Sequence of chain 1.D:
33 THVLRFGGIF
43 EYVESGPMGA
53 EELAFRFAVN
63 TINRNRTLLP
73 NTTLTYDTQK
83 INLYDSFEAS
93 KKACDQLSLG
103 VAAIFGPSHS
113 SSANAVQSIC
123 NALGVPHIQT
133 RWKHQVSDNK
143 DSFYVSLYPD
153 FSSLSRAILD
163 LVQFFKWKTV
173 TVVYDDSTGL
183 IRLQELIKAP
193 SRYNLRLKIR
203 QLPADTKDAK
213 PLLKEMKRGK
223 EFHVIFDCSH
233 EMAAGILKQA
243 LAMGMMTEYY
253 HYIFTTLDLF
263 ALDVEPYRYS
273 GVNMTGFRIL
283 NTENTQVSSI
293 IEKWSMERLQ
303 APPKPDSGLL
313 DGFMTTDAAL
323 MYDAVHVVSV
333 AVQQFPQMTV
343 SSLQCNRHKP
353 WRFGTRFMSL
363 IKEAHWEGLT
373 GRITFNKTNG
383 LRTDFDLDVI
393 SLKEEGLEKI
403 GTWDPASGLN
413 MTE

A small-molecule ligand and the protein it binds are described below.
Small molecule (SMILES): CC(=O)N[C@H]1[C@H](O[C@H]2[C@H](O)[C@@H](NC(C)=O)CO[C@@H]2CO)O[C@H](CO)[C@@H](O[C@@H]2O[C@H](CO)[C@@H](O)[C@H](O)[C@@H]2O)[C@@H]1O

Binding-site contacts:
Ligand atom O5 contacts residue ASN381 of chain 1.D at 4.5 Å.
Ligand atom O6 contacts residue ASN378 of chain 1.D at 3.6 Å.
Ligand atom C8 contacts residue ASP386 of chain 1.D at 4.2 Å.
Ligand atom O5 contacts residue THR385 of chain 1.D at 4.4 Å.
Ligand atom C5 contacts residue ASN378 of chain 1.D at 3.8 Å.
Ligand atom C3 contacts residue ASN378 of chain 1.D at 3.9 Å.
Ligand atom C1 contacts residue ARG158 of chain 1.D at 3.3 Å.
Ligand atom C5 contacts residue ARG158 of chain 1.D at 4.4 Å.
Ligand atom O3 contacts residue ARG158 of chain 1.D at 4.1 Å.
Ligand atom C2 contacts residue ARG158 of chain 1.D at 3.9 Å.
Ligand atom C8 contacts residue THR385 of chain 1.D at 3.6 Å.
Ligand atom O5 contacts residue ASN378 of chain 1.D at 2.4 Å (h-bond).
Ligand atom C8 contacts residue ASN378 of chain 1.D at 4.1 Å.
Ligand atom C6 contacts residue ASN378 of chain 1.D at 4.3 Å.
Ligand atom C4 contacts residue ARG158 of chain 1.D at 3.9 Å.
Ligand atom O6 contacts residue ASN381 of chain 1.D at 3.6 Å (h-bond).
Ligand atom C2 contacts residue THR385 of chain 1.D at 4.0 Å.
Ligand atom N2 contacts residue ASN378 of chain 1.D at 3.0 Å (h-bond).
Ligand atom C4 contacts residue ASN378 of chain 1.D at 4.2 Å.
Ligand atom O5 contacts residue ARG158 of chain 1.D at 4.5 Å.
Ligand atom C7 contacts residue ASN378 of chain 1.D at 3.8 Å.
Ligand atom C3 contacts residue ARG158 of chain 1.D at 3.7 Å.
Ligand atom C1 contacts residue THR380 of chain 1.D at 4.2 Å.
Ligand atom O4 contacts residue ARG158 of chain 1.D at 3.0 Å (salt-bridge).
Ligand atom C1 contacts residue THR385 of chain 1.D at 4.4 Å.
Ligand atom C1 contacts residue ASN378 of chain 1.D at 1.5 Å.
Ligand atom C2 contacts residue ASN378 of chain 1.D at 2.5 Å.